A small-molecule ligand and the protein it binds are described below.
Small molecule (SMILES): CC(=O)N[C@H]1[C@H](O[C@H]2[C@H](O)[C@@H](NC(C)=O)CO[C@@H]2CO)O[C@H](CO)[C@@H](O)[C@@H]1O

Binding-site contacts:
Ligand atom C8 contacts residue ASN268 of chain 1.E at 3.7 Å.
Ligand atom C1 contacts residue LYS247 of chain 1.E at 3.8 Å.
Ligand atom C7 contacts residue GLU269 of chain 1.E at 3.9 Å.
Ligand atom O4 contacts residue GLN322 of chain 1.E at 4.5 Å.
Ligand atom O5 contacts residue GLN322 of chain 1.E at 4.1 Å.
Ligand atom C4 contacts residue ASN268 of chain 1.E at 4.4 Å.
Ligand atom C5 contacts residue ASN268 of chain 1.E at 3.8 Å.
Ligand atom C5 contacts residue GLN322 of chain 1.E at 4.0 Å.
Ligand atom C7 contacts residue ASN268 of chain 1.E at 3.5 Å.
Ligand atom N2 contacts residue ASN268 of chain 1.E at 3.0 Å (h-bond).
Ligand atom C2 contacts residue GLU269 of chain 1.E at 4.1 Å.
Ligand atom O5 contacts residue ASN268 of chain 1.E at 2.5 Å (h-bond).
Ligand atom C3 contacts residue ASN268 of chain 1.E at 3.9 Å.
Ligand atom C3 contacts residue GLN322 of chain 1.E at 4.1 Å.
Ligand atom C1 contacts residue GLU248 of chain 1.E at 4.3 Å.
Ligand atom C1 contacts residue GLN322 of chain 1.E at 3.9 Å.
Ligand atom O5 contacts residue GLU248 of chain 1.E at 3.7 Å.
Ligand atom C1 contacts residue ASN268 of chain 1.E at 1.5 Å.
Ligand atom O3 contacts residue GLU269 of chain 1.E at 4.3 Å.
Ligand atom C8 contacts residue GLU269 of chain 1.E at 3.7 Å.
Ligand atom O7 contacts residue ASN268 of chain 1.E at 3.6 Å (h-bond).
Ligand atom C2 contacts residue LYS247 of chain 1.E at 4.4 Å.
Ligand atom C3 contacts residue GLU269 of chain 1.E at 4.1 Å.
Ligand atom C2 contacts residue ASN268 of chain 1.E at 2.5 Å.
Ligand atom O5 contacts residue LYS247 of chain 1.E at 3.3 Å (salt-bridge).
Ligand atom O6 contacts residue GLN322 of chain 1.E at 4.3 Å.
Ligand atom N2 contacts residue GLU269 of chain 1.E at 3.1 Å (salt-bridge).

Sequence of chain 1.E:
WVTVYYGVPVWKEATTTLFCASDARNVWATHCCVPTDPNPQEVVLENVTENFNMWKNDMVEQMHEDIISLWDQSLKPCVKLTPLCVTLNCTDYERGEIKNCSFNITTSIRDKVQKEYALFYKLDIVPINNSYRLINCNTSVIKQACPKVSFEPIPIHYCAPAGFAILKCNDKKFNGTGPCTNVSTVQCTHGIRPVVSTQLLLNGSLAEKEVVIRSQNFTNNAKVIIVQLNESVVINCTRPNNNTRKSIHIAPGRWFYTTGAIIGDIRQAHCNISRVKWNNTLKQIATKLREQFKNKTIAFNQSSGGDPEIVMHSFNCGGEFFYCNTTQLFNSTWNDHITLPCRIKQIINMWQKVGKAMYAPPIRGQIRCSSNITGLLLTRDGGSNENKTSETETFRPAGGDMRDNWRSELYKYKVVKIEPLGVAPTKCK